The small molecule below binds the protein below.
Small molecule (SMILES): OC[C@H]1O[C@@H](O[C@@H]2[C@@H](O)[C@H](O)O[C@H](CO)[C@H]2O)[C@H](O)[C@@H](O)[C@@H]1O

Binding-site contacts:
Ligand atom O3 contacts residue GLY170 of chain 1.G at 3.2 Å (h-bond).
Ligand atom O3 contacts residue LEU207 of chain 1.G at 3.8 Å.
Ligand atom O5 contacts residue GLY206 of chain 1.G at 3.7 Å.
Ligand atom C3 contacts residue GLY170 of chain 1.G at 4.2 Å.
Ligand atom O3 contacts residue THR168 of chain 1.G at 2.8 Å (h-bond).
Ligand atom C4 contacts residue GLY170 of chain 1.G at 4.3 Å.
Ligand atom O4 contacts residue PRO202 of chain 1.G at 4.0 Å.
Ligand atom C4 contacts residue GLN210 of chain 1.G at 3.4 Å.
Ligand atom C5 contacts residue GLN210 of chain 1.G at 4.1 Å.
Ligand atom C3 contacts residue PRO202 of chain 1.G at 4.3 Å (hydrophobic).
Ligand atom C5 contacts residue GLY206 of chain 1.G at 4.3 Å.
Ligand atom O4 contacts residue GLY206 of chain 1.G at 3.6 Å.
Ligand atom C6 contacts residue ILE266 of chain 1.G at 4.4 Å (hydrophobic).
Ligand atom O3 contacts residue PRO202 of chain 1.G at 3.8 Å.
Ligand atom C6 contacts residue GLY206 of chain 1.G at 3.9 Å.
Ligand atom O3 contacts residue ASP203 of chain 1.G at 3.3 Å (salt-bridge).
Ligand atom C4 contacts residue GLY206 of chain 1.G at 4.1 Å.
Ligand atom C1 contacts residue GLY206 of chain 1.G at 4.3 Å.
Ligand atom O5 contacts residue PRO202 of chain 1.G at 4.4 Å.
Ligand atom C3 contacts residue LEU207 of chain 1.G at 4.4 Å (hydrophobic).
Ligand atom C2 contacts residue ASP203 of chain 1.G at 3.5 Å.
Ligand atom O4 contacts residue GLN210 of chain 1.G at 2.6 Å (h-bond).
Ligand atom C6 contacts residue GLN210 of chain 1.G at 3.6 Å.
Ligand atom C1 contacts residue ASP203 of chain 1.G at 3.9 Å.
Ligand atom O3 contacts residue GLY206 of chain 1.G at 4.1 Å.
Ligand atom O2 contacts residue THR168 of chain 1.G at 4.0 Å.
Ligand atom C3 contacts residue ASP203 of chain 1.G at 4.0 Å.
Ligand atom C4 contacts residue PRO202 of chain 1.G at 3.6 Å (hydrophobic).
Ligand atom O4 contacts residue ASP171 of chain 1.G at 4.1 Å.
Ligand atom C3 contacts residue THR168 of chain 1.G at 4.0 Å.
Ligand atom O4 contacts residue GLY170 of chain 1.G at 3.6 Å (h-bond).
Ligand atom C6 contacts residue PRO202 of chain 1.G at 4.3 Å (hydrophobic).
Ligand atom C2 contacts residue GLY206 of chain 1.G at 4.4 Å.
Ligand atom O3 contacts residue LYS169 of chain 1.G at 3.7 Å.
Ligand atom C4 contacts residue LEU207 of chain 1.G at 4.1 Å (hydrophobic).
Ligand atom O2 contacts residue ASP203 of chain 1.G at 2.6 Å (salt-bridge).
Ligand atom C2 contacts residue THR168 of chain 1.G at 4.5 Å.
Ligand atom O5 contacts residue LEU207 of chain 1.G at 4.3 Å.
Ligand atom C2 contacts residue LEU207 of chain 1.G at 4.1 Å (hydrophobic).

Sequence of chain 1.G:
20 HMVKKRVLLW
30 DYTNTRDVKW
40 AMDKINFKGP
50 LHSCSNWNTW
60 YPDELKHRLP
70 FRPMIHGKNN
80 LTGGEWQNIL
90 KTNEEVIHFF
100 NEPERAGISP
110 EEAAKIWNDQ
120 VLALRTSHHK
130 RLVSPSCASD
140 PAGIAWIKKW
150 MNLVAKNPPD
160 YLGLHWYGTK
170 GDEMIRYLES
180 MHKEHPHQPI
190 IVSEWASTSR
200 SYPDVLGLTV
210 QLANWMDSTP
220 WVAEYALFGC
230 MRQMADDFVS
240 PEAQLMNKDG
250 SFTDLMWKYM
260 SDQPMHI